Sequence of chain 1.A:
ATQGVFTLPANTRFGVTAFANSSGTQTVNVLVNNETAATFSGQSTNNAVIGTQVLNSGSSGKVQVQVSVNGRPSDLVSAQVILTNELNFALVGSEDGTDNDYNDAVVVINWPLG

Sequence of chain 1.B:
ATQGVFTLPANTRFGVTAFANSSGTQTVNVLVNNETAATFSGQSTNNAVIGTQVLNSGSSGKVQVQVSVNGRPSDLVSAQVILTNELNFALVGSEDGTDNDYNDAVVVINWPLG

Binding-site contacts:
Ligand atom O4 contacts residue ASN22 of chain 1.A at 3.0 Å (h-bond).
Ligand atom DO2 contacts residue ASP105 of chain 1.A at 2.9 Å.
Ligand atom DO2 contacts residue CA1 of chain 1.E at 2.8 Å.
Ligand atom O4 contacts residue CA1 of chain 1.F at 2.5 Å.
Ligand atom O4 contacts residue GLY115 of chain 1.B at 2.6 Å (h-bond).
Ligand atom C1 contacts residue SER24 of chain 1.A at 3.0 Å.
Ligand atom O3 contacts residue CA1 of chain 1.E at 2.4 Å.
Ligand atom DO3 contacts residue CA1 of chain 1.F at 3.0 Å.
Ligand atom O4 contacts residue SER23 of chain 1.A at 2.5 Å.
Ligand atom D63 contacts residue THR46 of chain 1.A at 2.6 Å.
Ligand atom O3 contacts residue ASP102 of chain 1.A at 2.9 Å (salt-bridge).
Ligand atom D3 contacts residue ASP100 of chain 1.A at 2.9 Å.
Ligand atom DO2 contacts residue ASP97 of chain 1.A at 1.8 Å.
Ligand atom O5 contacts residue SER23 of chain 1.A at 3.0 Å.
Ligand atom D63 contacts residue SER24 of chain 1.A at 2.7 Å.
Ligand atom DO3 contacts residue CA1 of chain 1.E at 2.7 Å.
Ligand atom DO3 contacts residue ASP102 of chain 1.A at 2.7 Å.
Ligand atom D1 contacts residue ASP97 of chain 1.A at 3.2 Å.
Ligand atom O2 contacts residue CA1 of chain 1.E at 2.5 Å.
Ligand atom DO4 contacts residue CA1 of chain 1.F at 2.9 Å.
Ligand atom O3 contacts residue ASP105 of chain 1.A at 3.0 Å (salt-bridge).
Ligand atom DO4 contacts residue SER23 of chain 1.A at 2.6 Å.
Ligand atom DO4 contacts residue ASN22 of chain 1.A at 3.1 Å.
Ligand atom DO3 contacts residue ASP100 of chain 1.A at 1.7 Å.
Ligand atom DO2 contacts residue GLY98 of chain 1.A at 3.2 Å.
Ligand atom O3 contacts residue CA1 of chain 1.F at 2.5 Å.
Ligand atom D63 contacts residue SER23 of chain 1.A at 2.8 Å.
Ligand atom O5 contacts residue SER24 of chain 1.A at 2.1 Å.
Ligand atom D2 contacts residue ASP105 of chain 1.A at 2.6 Å.
Ligand atom D61 contacts residue SER24 of chain 1.A at 2.7 Å.
Ligand atom C5 contacts residue SER24 of chain 1.A at 3.2 Å.
Ligand atom O3 contacts residue ASP100 of chain 1.A at 2.6 Å (salt-bridge).
Ligand atom C6 contacts residue SER24 of chain 1.A at 3.2 Å.
Ligand atom DO4 contacts residue GLY115 of chain 1.B at 1.8 Å.
Ligand atom O2 contacts residue ASP97 of chain 1.A at 2.7 Å (salt-bridge).
Ligand atom D1 contacts residue SER24 of chain 1.A at 2.9 Å.
Ligand atom D2 contacts residue SER23 of chain 1.A at 2.8 Å.
Ligand atom D1 contacts residue SER23 of chain 1.A at 2.7 Å.
Ligand atom C3 contacts residue ASP100 of chain 1.A at 3.2 Å.
Ligand atom D4 contacts residue GLY115 of chain 1.B at 3.2 Å.

The protein below binds the small molecule below.
Small molecule (SMILES): C[C@@H]1O[C@@H](O)[C@@H](O)[C@H](O)[C@@H]1O